Sequence of chain 1.C:
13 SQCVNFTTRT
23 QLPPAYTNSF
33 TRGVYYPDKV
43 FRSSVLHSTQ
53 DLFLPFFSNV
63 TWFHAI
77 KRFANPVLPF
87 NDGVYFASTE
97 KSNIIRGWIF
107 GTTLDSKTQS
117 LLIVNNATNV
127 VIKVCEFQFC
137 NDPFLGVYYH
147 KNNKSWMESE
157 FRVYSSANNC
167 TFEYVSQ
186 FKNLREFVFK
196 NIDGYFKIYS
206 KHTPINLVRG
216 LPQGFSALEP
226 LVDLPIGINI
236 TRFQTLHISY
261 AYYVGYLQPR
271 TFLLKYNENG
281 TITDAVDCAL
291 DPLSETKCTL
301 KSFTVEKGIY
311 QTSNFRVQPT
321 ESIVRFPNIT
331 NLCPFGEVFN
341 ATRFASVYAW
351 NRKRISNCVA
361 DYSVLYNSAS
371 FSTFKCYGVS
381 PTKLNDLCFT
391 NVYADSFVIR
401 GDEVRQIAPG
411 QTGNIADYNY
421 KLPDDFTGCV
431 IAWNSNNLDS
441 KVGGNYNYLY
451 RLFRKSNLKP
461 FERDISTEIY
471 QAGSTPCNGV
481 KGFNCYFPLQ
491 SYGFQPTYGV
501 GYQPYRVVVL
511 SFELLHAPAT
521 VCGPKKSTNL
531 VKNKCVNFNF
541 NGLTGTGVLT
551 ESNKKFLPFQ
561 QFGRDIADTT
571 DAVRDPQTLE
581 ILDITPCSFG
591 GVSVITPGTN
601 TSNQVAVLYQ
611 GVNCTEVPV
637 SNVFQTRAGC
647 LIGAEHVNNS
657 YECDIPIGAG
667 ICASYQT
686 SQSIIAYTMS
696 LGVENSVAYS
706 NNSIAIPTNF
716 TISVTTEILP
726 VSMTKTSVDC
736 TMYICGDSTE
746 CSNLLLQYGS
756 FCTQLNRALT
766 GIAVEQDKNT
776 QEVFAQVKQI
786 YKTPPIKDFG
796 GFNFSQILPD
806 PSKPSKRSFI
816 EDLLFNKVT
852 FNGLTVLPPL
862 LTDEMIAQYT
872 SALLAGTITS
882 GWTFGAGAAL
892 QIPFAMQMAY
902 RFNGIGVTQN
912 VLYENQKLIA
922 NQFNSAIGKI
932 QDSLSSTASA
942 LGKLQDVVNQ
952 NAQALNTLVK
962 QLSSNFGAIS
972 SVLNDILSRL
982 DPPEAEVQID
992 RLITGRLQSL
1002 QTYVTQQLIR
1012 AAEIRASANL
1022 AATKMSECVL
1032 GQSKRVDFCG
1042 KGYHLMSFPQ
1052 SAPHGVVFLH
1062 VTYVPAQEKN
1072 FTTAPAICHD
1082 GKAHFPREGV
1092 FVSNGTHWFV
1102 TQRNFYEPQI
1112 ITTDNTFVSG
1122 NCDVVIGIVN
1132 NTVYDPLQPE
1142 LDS

Binding-site contacts:
Ligand atom N2 contacts residue ASN328 of chain 1.C at 2.9 Å (h-bond).
Ligand atom O5 contacts residue ASN328 of chain 1.C at 2.4 Å (h-bond).
Ligand atom C8 contacts residue LEU332 of chain 1.C at 4.2 Å (hydrophobic).
Ligand atom C7 contacts residue ILE329 of chain 1.C at 4.2 Å (hydrophobic).
Ligand atom C8 contacts residue ILE329 of chain 1.C at 3.7 Å (hydrophobic).
Ligand atom C5 contacts residue GLN577 of chain 1.C at 4.0 Å.
Ligand atom O7 contacts residue ASN328 of chain 1.C at 4.1 Å.
Ligand atom O6 contacts residue GLN577 of chain 1.C at 3.8 Å.
Ligand atom C3 contacts residue ASN328 of chain 1.C at 3.8 Å.
Ligand atom C6 contacts residue ASN328 of chain 1.C at 4.4 Å.
Ligand atom C4 contacts residue ASN328 of chain 1.C at 4.2 Å.
Ligand atom O5 contacts residue GLN577 of chain 1.C at 4.2 Å.
Ligand atom N2 contacts residue ILE329 of chain 1.C at 3.8 Å.
Ligand atom C5 contacts residue ASN328 of chain 1.C at 3.6 Å.
Ligand atom C1 contacts residue ASN328 of chain 1.C at 1.4 Å.
Ligand atom C6 contacts residue THR578 of chain 1.C at 4.4 Å.
Ligand atom C2 contacts residue ASN328 of chain 1.C at 2.4 Å.
Ligand atom C7 contacts residue ASN328 of chain 1.C at 3.7 Å.
Ligand atom C6 contacts residue GLN577 of chain 1.C at 2.9 Å.

A small-molecule ligand and the protein it binds are described below.
Small molecule (SMILES): CC(=O)N[C@@H]1[C@@H](O)[C@H](O)[C@@H](CO)O[C@H]1O